Sequence of chain 1.C:
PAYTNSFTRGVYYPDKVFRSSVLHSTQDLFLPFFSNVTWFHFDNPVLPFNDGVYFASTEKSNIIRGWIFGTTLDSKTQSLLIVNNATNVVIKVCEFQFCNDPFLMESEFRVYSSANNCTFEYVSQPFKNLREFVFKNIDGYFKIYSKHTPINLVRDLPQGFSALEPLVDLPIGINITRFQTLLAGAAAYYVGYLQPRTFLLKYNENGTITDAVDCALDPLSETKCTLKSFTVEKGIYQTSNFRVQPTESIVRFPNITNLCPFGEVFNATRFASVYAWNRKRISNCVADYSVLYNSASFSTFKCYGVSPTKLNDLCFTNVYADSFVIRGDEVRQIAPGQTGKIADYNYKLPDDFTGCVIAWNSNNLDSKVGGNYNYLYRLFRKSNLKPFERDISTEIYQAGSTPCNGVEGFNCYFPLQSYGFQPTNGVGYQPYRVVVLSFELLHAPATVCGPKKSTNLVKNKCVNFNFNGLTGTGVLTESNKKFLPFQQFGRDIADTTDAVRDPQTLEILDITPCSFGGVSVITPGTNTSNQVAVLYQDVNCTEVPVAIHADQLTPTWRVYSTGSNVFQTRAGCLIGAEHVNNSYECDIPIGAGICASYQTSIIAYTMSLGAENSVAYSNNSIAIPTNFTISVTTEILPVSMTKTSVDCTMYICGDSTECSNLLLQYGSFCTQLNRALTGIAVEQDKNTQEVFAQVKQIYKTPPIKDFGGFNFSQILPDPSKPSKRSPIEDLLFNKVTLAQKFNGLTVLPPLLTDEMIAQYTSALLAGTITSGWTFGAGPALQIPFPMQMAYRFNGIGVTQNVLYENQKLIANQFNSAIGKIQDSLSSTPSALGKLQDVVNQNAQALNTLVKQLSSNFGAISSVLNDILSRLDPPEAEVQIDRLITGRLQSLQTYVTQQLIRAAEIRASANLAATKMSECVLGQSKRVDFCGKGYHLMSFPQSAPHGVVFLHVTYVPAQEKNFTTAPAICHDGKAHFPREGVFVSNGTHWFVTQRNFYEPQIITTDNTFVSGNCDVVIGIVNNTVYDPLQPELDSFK

A small-molecule ligand and the protein it binds are described below.
Small molecule (SMILES): CC(=O)N[C@@H]1[C@@H](O)[C@H](O)[C@@H](CO)O[C@H]1O

Binding-site contacts:
Ligand atom O7 contacts residue ASN709 of chain 1.C at 3.3 Å (h-bond).
Ligand atom C2 contacts residue ASN709 of chain 1.C at 2.5 Å.
Ligand atom C3 contacts residue ASN709 of chain 1.C at 3.8 Å.
Ligand atom O5 contacts residue ASN709 of chain 1.C at 2.4 Å (h-bond).
Ligand atom C8 contacts residue ASN709 of chain 1.C at 4.4 Å.
Ligand atom C1 contacts residue ASN709 of chain 1.C at 1.4 Å.
Ligand atom C7 contacts residue ASN709 of chain 1.C at 3.3 Å.
Ligand atom C5 contacts residue ASN709 of chain 1.C at 3.7 Å.
Ligand atom N2 contacts residue ASN709 of chain 1.C at 2.9 Å (h-bond).
Ligand atom C4 contacts residue ASN709 of chain 1.C at 4.2 Å.
Ligand atom C8 contacts residue GLY1131 of chain 1.C at 3.8 Å.